A small-molecule ligand and the protein it binds are described below.
Small molecule (SMILES): O=C(O)[C@@H](COP(=O)(O)O)O[C@H]1O[C@H](CO)[C@@H](O)[C@H](O)[C@H]1O

Sequence of chain 1.A:
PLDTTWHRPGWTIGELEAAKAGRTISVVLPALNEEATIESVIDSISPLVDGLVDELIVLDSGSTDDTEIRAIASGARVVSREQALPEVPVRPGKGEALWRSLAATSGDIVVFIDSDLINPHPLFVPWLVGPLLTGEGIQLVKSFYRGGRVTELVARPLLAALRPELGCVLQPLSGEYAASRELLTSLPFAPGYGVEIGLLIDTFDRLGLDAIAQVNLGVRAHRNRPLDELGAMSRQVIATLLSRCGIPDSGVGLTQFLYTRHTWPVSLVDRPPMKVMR

Binding-site contacts:
Ligand atom O3 contacts residue SER214 of chain 1.A at 3.1 Å.
Ligand atom OAV contacts residue VAL190 of chain 1.A at 3.0 Å (h-bond).
Ligand atom O4 contacts residue TYR169 of chain 1.A at 3.3 Å (h-bond).
Ligand atom PAL contacts residue GLY188 of chain 1.A at 3.7 Å.
Ligand atom C6 contacts residue ASP138 of chain 1.A at 3.5 Å.
Ligand atom OAN contacts residue ARG189 of chain 1.A at 2.9 Å (salt-bridge).
Ligand atom OAU contacts residue GLY188 of chain 1.A at 3.6 Å.
Ligand atom OAO contacts residue ARG189 of chain 1.A at 2.7 Å.
Ligand atom O6 contacts residue GLU236 of chain 1.A at 3.6 Å (salt-bridge).
Ligand atom C2 contacts residue THR191 of chain 1.A at 3.3 Å.
Ligand atom C4 contacts residue LEU213 of chain 1.A at 3.2 Å (hydrophobic).
Ligand atom C3 contacts residue ARG260 of chain 1.A at 3.4 Å.
Ligand atom PAL contacts residue ARG189 of chain 1.A at 3.2 Å.
Ligand atom O1 contacts residue ARG260 of chain 1.A at 3.3 Å (salt-bridge).
Ligand atom O3 contacts residue LEU213 of chain 1.A at 3.4 Å.
Ligand atom O2 contacts residue THR191 of chain 1.A at 2.4 Å (h-bond).
Ligand atom C3 contacts residue TYR169 of chain 1.A at 3.5 Å (hydrophobic).
Ligand atom CAQ contacts residue ARG260 of chain 1.A at 3.3 Å.
Ligand atom CAQ contacts residue HIS262 of chain 1.A at 3.2 Å.
Ligand atom C3 contacts residue LEU213 of chain 1.A at 3.7 Å (hydrophobic).
Ligand atom OAO contacts residue LEU270 of chain 1.A at 3.5 Å.
Ligand atom OAN contacts residue HIS262 of chain 1.A at 3.8 Å.
Ligand atom O6 contacts residue LYS118 of chain 1.A at 3.4 Å (salt-bridge).
Ligand atom OAU contacts residue VAL190 of chain 1.A at 3.5 Å (h-bond).
Ligand atom OAP contacts residue GLY187 of chain 1.A at 3.4 Å.
Ligand atom CAS contacts residue VAL190 of chain 1.A at 3.6 Å (hydrophobic).
Ligand atom OAP contacts residue ARG189 of chain 1.A at 3.0 Å (salt-bridge).
Ligand atom O3 contacts residue TYR169 of chain 1.A at 2.8 Å (h-bond).
Ligand atom O4 contacts residue GLY215 of chain 1.A at 3.2 Å (h-bond).
Ligand atom O4 contacts residue ARG260 of chain 1.A at 2.4 Å (salt-bridge).
Ligand atom O6 contacts residue LEU213 of chain 1.A at 3.6 Å (h-bond).
Ligand atom C4 contacts residue GLY215 of chain 1.A at 3.7 Å.
Ligand atom OAV contacts residue ARG189 of chain 1.A at 3.7 Å.
Ligand atom OAN contacts residue ASN264 of chain 1.A at 2.8 Å (h-bond).
Ligand atom OAP contacts residue GLY188 of chain 1.A at 2.5 Å (h-bond).
Ligand atom OAM contacts residue HIS262 of chain 1.A at 3.1 Å (h-bond).
Ligand atom OAU contacts residue THR191 of chain 1.A at 3.2 Å (h-bond).
Ligand atom OAV contacts residue LEU270 of chain 1.A at 3.7 Å.
Ligand atom OAN contacts residue GLY187 of chain 1.A at 3.7 Å.
Ligand atom C4 contacts residue ARG260 of chain 1.A at 3.4 Å.